Binding-site contacts:
Ligand atom O16 contacts residue PHE212 of chain 2.A at 3.7 Å.
Ligand atom F9F contacts residue ILE153 of chain 2.A at 3.5 Å.
Ligand atom O20 contacts residue GLY234 of chain 2.A at 2.9 Å (h-bond).
Ligand atom O21 contacts residue PHE22 of chain 2.A at 3.1 Å.
Ligand atom C14 contacts residue TYR175 of chain 2.A at 3.5 Å (hydrophobic).
Ligand atom O19 contacts residue THR183 of chain 2.A at 3.5 Å.
Ligand atom F10 contacts residue PRO17 of chain 2.B at 3.4 Å.
Ligand atom O18 contacts residue PHE212 of chain 2.A at 3.4 Å.
Ligand atom C3 contacts residue LEU100 of chain 2.A at 3.7 Å (hydrophobic).
Ligand atom O21 contacts residue GLU49 of chain 2.A at 3.4 Å.
Ligand atom C4 contacts residue LEU100 of chain 2.A at 3.7 Å (hydrophobic).
Ligand atom O19 contacts residue GLY184 of chain 2.A at 3.5 Å (h-bond).
Ligand atom F11 contacts residue ILE153 of chain 2.A at 3.5 Å.
Ligand atom P17 contacts residue GLY184 of chain 2.A at 3.7 Å.
Ligand atom O7 contacts residue PHE212 of chain 2.A at 3.8 Å.
Ligand atom O18 contacts residue THR183 of chain 2.A at 3.6 Å.
Ligand atom C14 contacts residue THR183 of chain 2.A at 3.6 Å.
Ligand atom O16 contacts residue THR183 of chain 2.A at 3.6 Å.
Ligand atom O7 contacts residue ALA129 of chain 2.A at 3.7 Å.
Ligand atom C5 contacts residue TYR175 of chain 2.A at 3.4 Å (hydrophobic).
Ligand atom C6 contacts residue PHE212 of chain 2.A at 3.6 Å (hydrophobic).
Ligand atom O22 contacts residue ILE232 of chain 2.A at 3.6 Å.
Ligand atom C3 contacts residue THR183 of chain 2.A at 3.7 Å.
Ligand atom F9F contacts residue PHE212 of chain 2.A at 3.7 Å.
Ligand atom F10 contacts residue ALA129 of chain 2.A at 3.2 Å.
Ligand atom O21 contacts residue LEU100 of chain 2.A at 3.3 Å.
Ligand atom O20 contacts residue SER235 of chain 2.A at 3.5 Å (h-bond).
Ligand atom O19 contacts residue SER235 of chain 2.A at 2.5 Å (h-bond).
Ligand atom O7 contacts residue ALA59 of chain 2.A at 3.4 Å.
Ligand atom O19 contacts residue ILE64 of chain 2.A at 3.4 Å.
Ligand atom F11 contacts residue LEU127 of chain 2.A at 3.5 Å.
Ligand atom O22 contacts residue TYR175 of chain 2.A at 2.8 Å (h-bond).
Ligand atom O18 contacts residue GLY213 of chain 2.A at 2.8 Å (h-bond).
Ligand atom C1 contacts residue PHE212 of chain 2.A at 3.6 Å (hydrophobic).
Ligand atom O19 contacts residue GLY234 of chain 2.A at 3.6 Å.
Ligand atom O18 contacts residue GLY184 of chain 2.A at 2.7 Å (h-bond).
Ligand atom C15 contacts residue GLY234 of chain 2.A at 3.7 Å.
Ligand atom P17 contacts residue SER235 of chain 2.A at 3.6 Å.
Ligand atom F11 contacts residue ALA129 of chain 2.A at 3.4 Å.
Ligand atom O20 contacts residue GLY213 of chain 2.A at 3.7 Å.

Sequence of chain 2.B:
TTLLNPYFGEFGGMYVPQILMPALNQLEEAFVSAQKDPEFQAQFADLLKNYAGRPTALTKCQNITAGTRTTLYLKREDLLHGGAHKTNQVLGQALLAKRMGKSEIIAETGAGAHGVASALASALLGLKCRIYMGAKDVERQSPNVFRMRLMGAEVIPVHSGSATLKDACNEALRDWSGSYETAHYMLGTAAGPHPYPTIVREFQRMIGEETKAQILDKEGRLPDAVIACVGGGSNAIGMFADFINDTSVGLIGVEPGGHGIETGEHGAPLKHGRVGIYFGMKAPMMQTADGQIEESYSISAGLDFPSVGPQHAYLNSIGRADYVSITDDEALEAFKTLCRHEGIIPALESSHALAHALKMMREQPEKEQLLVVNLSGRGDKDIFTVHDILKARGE

The protein below binds the small molecule below.
Small molecule (SMILES): O=P(O)(O)OCCNS(=O)(=O)c1ccc(OC(F)(F)F)cc1

Sequence of chain 2.A:
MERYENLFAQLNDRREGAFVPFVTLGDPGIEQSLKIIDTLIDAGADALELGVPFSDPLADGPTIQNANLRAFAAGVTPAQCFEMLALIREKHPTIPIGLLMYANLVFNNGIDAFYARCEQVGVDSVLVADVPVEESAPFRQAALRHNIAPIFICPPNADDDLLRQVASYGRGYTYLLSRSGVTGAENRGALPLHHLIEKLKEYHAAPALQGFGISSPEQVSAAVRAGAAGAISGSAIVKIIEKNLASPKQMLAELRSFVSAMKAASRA